Sequence of chain 2.A:
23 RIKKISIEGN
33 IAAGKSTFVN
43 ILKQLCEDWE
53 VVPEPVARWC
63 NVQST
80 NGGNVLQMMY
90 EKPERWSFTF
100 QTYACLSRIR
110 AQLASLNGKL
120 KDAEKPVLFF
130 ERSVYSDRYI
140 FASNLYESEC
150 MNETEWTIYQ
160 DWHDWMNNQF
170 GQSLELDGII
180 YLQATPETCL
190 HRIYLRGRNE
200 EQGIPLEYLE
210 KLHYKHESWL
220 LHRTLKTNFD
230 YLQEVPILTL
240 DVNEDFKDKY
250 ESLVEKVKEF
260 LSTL

This small molecule binds to this protein.
Small molecule (SMILES): Nc1nc(Cl)nc2c1ncn2[C@@H]1O[C@H](CO)[C@@H](O)[C@@H]1F

Binding-site contacts:
Ligand atom C2 contacts residue GLN100 of chain 2.A at 3.5 Å.
Ligand atom C4' contacts residue GLU200 of chain 2.A at 3.7 Å.
Ligand atom O4' contacts residue TRP61 of chain 2.A at 3.5 Å.
Ligand atom N3 contacts residue PHE99 of chain 2.A at 3.4 Å.
Ligand atom N1 contacts residue PHE99 of chain 2.A at 3.4 Å.
Ligand atom C5' contacts residue GLU200 of chain 2.A at 3.7 Å.
Ligand atom N7 contacts residue ARG107 of chain 2.A at 3.5 Å (salt-bridge).
Ligand atom F contacts residue ARG131 of chain 2.A at 3.2 Å.
Ligand atom N6 contacts residue PHE140 of chain 2.A at 3.5 Å.
Ligand atom C8 contacts residue TRP61 of chain 2.A at 3.5 Å (hydrophobic).
Ligand atom F contacts residue PHE140 of chain 2.A at 3.7 Å.
Ligand atom N6 contacts residue ASP136 of chain 2.A at 2.9 Å (salt-bridge).
Ligand atom N3 contacts residue PHE140 of chain 2.A at 3.5 Å.
Ligand atom CL contacts residue TYR207 of chain 2.A at 3.6 Å.
Ligand atom C8 contacts residue GLU56 of chain 2.A at 3.4 Å.
Ligand atom C2' contacts residue TYR89 of chain 2.A at 3.5 Å (hydrophobic).
Ligand atom C2 contacts residue PHE140 of chain 2.A at 3.4 Å (hydrophobic).
Ligand atom C8 contacts residue ARG131 of chain 2.A at 3.7 Å.
Ligand atom C6 contacts residue PHE99 of chain 2.A at 3.7 Å (hydrophobic).
Ligand atom O3' contacts residue GLU200 of chain 2.A at 3.2 Å (salt-bridge).
Ligand atom F contacts residue ILE33 of chain 2.A at 3.3 Å.
Ligand atom C6 contacts residue PHE140 of chain 2.A at 3.3 Å (hydrophobic).
Ligand atom CL contacts residue MET88 of chain 2.A at 3.1 Å.
Ligand atom N6 contacts residue GLN100 of chain 2.A at 3.2 Å (h-bond).
Ligand atom C4 contacts residue PHE99 of chain 2.A at 3.6 Å (hydrophobic).
Ligand atom N1 contacts residue PHE140 of chain 2.A at 3.1 Å.
Ligand atom O5' contacts residue GLU56 of chain 2.A at 2.6 Å (salt-bridge).
Ligand atom CL contacts residue GLN100 of chain 2.A at 3.4 Å.
Ligand atom O3' contacts residue TYR89 of chain 2.A at 2.7 Å (h-bond).
Ligand atom C2 contacts residue PHE99 of chain 2.A at 3.2 Å (hydrophobic).
Ligand atom C5 contacts residue PHE140 of chain 2.A at 3.7 Å (hydrophobic).
Ligand atom C5' contacts residue GLU56 of chain 2.A at 3.3 Å.
Ligand atom C3' contacts residue GLU200 of chain 2.A at 3.3 Å.
Ligand atom C4 contacts residue PHE140 of chain 2.A at 3.7 Å (hydrophobic).
Ligand atom N1 contacts residue GLN100 of chain 2.A at 2.8 Å (h-bond).
Ligand atom C6 contacts residue GLN100 of chain 2.A at 3.7 Å.
Ligand atom O5' contacts residue ARG131 of chain 2.A at 3.2 Å (salt-bridge).
Ligand atom C3' contacts residue TYR89 of chain 2.A at 3.6 Å (hydrophobic).
Ligand atom CL contacts residue LEU144 of chain 2.A at 3.5 Å.
Ligand atom O5' contacts residue MG1 of chain 2.B at 3.8 Å.